Binding-site contacts:
Ligand atom C8 contacts residue TYR234 of chain 1.D at 3.6 Å (hydrophobic).
Ligand atom C5 contacts residue ASP200 of chain 1.D at 3.8 Å.
Ligand atom N4 contacts residue GLU271 of chain 1.D at 3.2 Å (salt-bridge).
Ligand atom C12 contacts residue TYR274 of chain 1.D at 4.0 Å (hydrophobic).
Ligand atom N2 contacts residue GLU242 of chain 1.D at 3.1 Å (salt-bridge).
Ligand atom N3 contacts residue GLU241 of chain 1.D at 3.4 Å (salt-bridge).
Ligand atom O8 contacts residue GLU271 of chain 1.D at 2.9 Å (salt-bridge).
Ligand atom N3 contacts residue TYR274 of chain 1.D at 3.6 Å (h-bond).
Ligand atom O5 contacts residue GLU237 of chain 1.D at 3.0 Å (salt-bridge).
Ligand atom C10 contacts residue GLU237 of chain 1.D at 3.8 Å.
Ligand atom O2 contacts residue TYR274 of chain 1.D at 3.5 Å.
Ligand atom C7 contacts residue GLU242 of chain 1.D at 3.7 Å.
Ligand atom N2 contacts residue GLU237 of chain 1.D at 3.2 Å (salt-bridge).
Ligand atom C12 contacts residue GLU241 of chain 1.D at 3.6 Å.
Ligand atom C8 contacts residue GLU237 of chain 1.D at 3.9 Å.
Ligand atom O4 contacts residue ASP200 of chain 1.D at 3.1 Å (salt-bridge).
Ligand atom N4 contacts residue GLU237 of chain 1.D at 3.2 Å (salt-bridge).
Ligand atom C7 contacts residue SER202 of chain 1.D at 3.6 Å.
Ligand atom C1 contacts residue TYR274 of chain 1.D at 3.5 Å (hydrophobic).
Ligand atom C9 contacts residue TYR234 of chain 1.D at 3.9 Å (hydrophobic).
Ligand atom N1 contacts residue ASN204 of chain 1.D at 4.0 Å.
Ligand atom C15 contacts residue GLU237 of chain 1.D at 3.5 Å.
Ligand atom C2 contacts residue TYR274 of chain 1.D at 3.9 Å (hydrophobic).
Ligand atom C10 contacts residue TYR274 of chain 1.D at 3.9 Å (hydrophobic).
Ligand atom C6 contacts residue ASP200 of chain 1.D at 3.4 Å.
Ligand atom N2 contacts residue GLU241 of chain 1.D at 2.8 Å (salt-bridge).
Ligand atom O7 contacts residue SER239 of chain 1.D at 3.5 Å.
Ligand atom N1 contacts residue SER202 of chain 1.D at 2.8 Å (h-bond).
Ligand atom C8 contacts residue GLU242 of chain 1.D at 3.8 Å.
Ligand atom O6 contacts residue TYR274 of chain 1.D at 3.7 Å.
Ligand atom O5 contacts residue TYR234 of chain 1.D at 3.9 Å.
Ligand atom C8 contacts residue GLU241 of chain 1.D at 3.8 Å.
Ligand atom C6 contacts residue SER202 of chain 1.D at 3.7 Å.
Ligand atom C4 contacts residue TYR234 of chain 1.D at 3.8 Å (hydrophobic).
Ligand atom C15 contacts residue TYR274 of chain 1.D at 4.0 Å (hydrophobic).
Ligand atom C14 contacts residue GLU271 of chain 1.D at 3.7 Å.
Ligand atom C14 contacts residue GLU237 of chain 1.D at 3.5 Å.
Ligand atom C6 contacts residue TYR234 of chain 1.D at 3.8 Å (hydrophobic).
Ligand atom O4 contacts residue TYR234 of chain 1.D at 3.5 Å (h-bond).
Ligand atom N1 contacts residue ASP200 of chain 1.D at 2.6 Å (salt-bridge).

Sequence of chain 1.D:
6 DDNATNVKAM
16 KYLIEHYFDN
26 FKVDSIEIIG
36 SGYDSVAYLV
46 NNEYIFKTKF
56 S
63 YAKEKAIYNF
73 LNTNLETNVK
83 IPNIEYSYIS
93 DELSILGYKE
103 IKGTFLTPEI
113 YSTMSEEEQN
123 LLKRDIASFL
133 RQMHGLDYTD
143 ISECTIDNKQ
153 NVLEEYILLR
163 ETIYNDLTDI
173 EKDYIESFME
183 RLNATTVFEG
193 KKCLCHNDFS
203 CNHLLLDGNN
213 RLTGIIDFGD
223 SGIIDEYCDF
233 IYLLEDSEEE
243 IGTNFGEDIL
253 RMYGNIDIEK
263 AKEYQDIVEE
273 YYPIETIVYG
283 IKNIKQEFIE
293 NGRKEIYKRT

A small-molecule ligand and the protein it binds are described below.
Small molecule (SMILES): NC[C@H]1O[C@H](O[C@H]2[C@H](O[C@@H]3O[C@H](CO)[C@@H](O)[C@H]3O)[C@@H](O)[C@H](N)C[C@@H]2N)[C@H](N)[C@@H](O)[C@@H]1O